Sequence of chain 1.B:
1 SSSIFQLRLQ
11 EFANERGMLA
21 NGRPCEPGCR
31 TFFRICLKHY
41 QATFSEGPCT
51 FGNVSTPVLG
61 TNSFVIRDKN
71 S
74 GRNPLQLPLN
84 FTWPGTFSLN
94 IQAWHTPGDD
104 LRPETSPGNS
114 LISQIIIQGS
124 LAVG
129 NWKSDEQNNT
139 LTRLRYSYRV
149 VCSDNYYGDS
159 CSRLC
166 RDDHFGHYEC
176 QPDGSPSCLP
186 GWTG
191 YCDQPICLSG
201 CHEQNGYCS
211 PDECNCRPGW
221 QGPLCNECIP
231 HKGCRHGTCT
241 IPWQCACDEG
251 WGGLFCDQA

The protein below binds the small molecule below.
Small molecule (SMILES): C[C@@H]1O[C@@H](O)[C@@H](O)[C@H](O)[C@@H]1O

Binding-site contacts:
Ligand atom C5 contacts residue TYR40 of chain 1.B at 4.0 Å (hydrophobic).
Ligand atom C6 contacts residue ILE66 of chain 1.A at 4.3 Å (hydrophobic).
Ligand atom C5 contacts residue ALA54 of chain 1.A at 4.2 Å (hydrophobic).
Ligand atom C2 contacts residue THR55 of chain 1.A at 2.4 Å.
Ligand atom C2 contacts residue THR89 of chain 1.B at 4.2 Å.
Ligand atom C5 contacts residue ASP53 of chain 1.A at 3.7 Å.
Ligand atom O2 contacts residue THR55 of chain 1.A at 2.7 Å (h-bond).
Ligand atom C4 contacts residue MET68 of chain 1.A at 4.0 Å (hydrophobic).
Ligand atom C5 contacts residue THR55 of chain 1.A at 2.8 Å.
Ligand atom C1 contacts residue HIS39 of chain 1.B at 4.2 Å.
Ligand atom C6 contacts residue THR55 of chain 1.A at 4.1 Å.
Ligand atom C4 contacts residue TYR40 of chain 1.B at 3.4 Å (hydrophobic).
Ligand atom O3 contacts residue THR55 of chain 1.A at 4.3 Å.
Ligand atom C6 contacts residue ASP53 of chain 1.A at 3.7 Å.
Ligand atom O4 contacts residue GLN41 of chain 1.B at 3.7 Å.
Ligand atom O4 contacts residue TYR40 of chain 1.B at 2.4 Å (h-bond).
Ligand atom O3 contacts residue TYR40 of chain 1.B at 3.4 Å.
Ligand atom C3 contacts residue TYR40 of chain 1.B at 3.6 Å (hydrophobic).
Ligand atom C1 contacts residue TYR40 of chain 1.B at 3.9 Å (hydrophobic).
Ligand atom C4 contacts residue ASP53 of chain 1.A at 4.2 Å.
Ligand atom O5 contacts residue THR55 of chain 1.A at 2.3 Å (h-bond).
Ligand atom O2 contacts residue THR89 of chain 1.B at 3.2 Å (h-bond).
Ligand atom C6 contacts residue MET68 of chain 1.A at 3.5 Å (hydrophobic).
Ligand atom O5 contacts residue HIS39 of chain 1.B at 3.6 Å.
Ligand atom O5 contacts residue TYR40 of chain 1.B at 3.6 Å (h-bond).
Ligand atom C2 contacts residue TYR40 of chain 1.B at 3.3 Å (hydrophobic).
Ligand atom C4 contacts residue THR55 of chain 1.A at 3.5 Å.
Ligand atom C3 contacts residue THR55 of chain 1.A at 3.0 Å.
Ligand atom C1 contacts residue THR55 of chain 1.A at 1.4 Å.
Ligand atom O4 contacts residue MET68 of chain 1.A at 4.2 Å.
Ligand atom O5 contacts residue ILE66 of chain 1.A at 4.5 Å.
Ligand atom C5 contacts residue MET68 of chain 1.A at 4.3 Å (hydrophobic).
Ligand atom O2 contacts residue TYR40 of chain 1.B at 4.4 Å.

Sequence of chain 1.A:
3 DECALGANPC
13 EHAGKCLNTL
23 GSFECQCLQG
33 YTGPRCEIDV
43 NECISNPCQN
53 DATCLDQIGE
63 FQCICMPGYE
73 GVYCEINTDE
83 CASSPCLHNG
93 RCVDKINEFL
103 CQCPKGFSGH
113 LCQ